Binding-site contacts:
Ligand atom C2 contacts residue ALA232 of chain 2.B at 3.6 Å (hydrophobic).
Ligand atom O2P contacts residue THR233 of chain 2.B at 3.4 Å (h-bond).
Ligand atom O4P contacts residue ALA232 of chain 2.B at 3.8 Å.
Ligand atom O2 contacts residue HIS208 of chain 2.B at 3.3 Å (h-bond).
Ligand atom O2 contacts residue ASP82 of chain 2.B at 2.4 Å (salt-bridge).
Ligand atom O1P contacts residue GLY209 of chain 2.B at 3.3 Å.
Ligand atom O4P contacts residue GLY181 of chain 2.B at 3.4 Å (h-bond).
Ligand atom O3P contacts residue GLY209 of chain 2.B at 3.2 Å.
Ligand atom O2P contacts residue ALA232 of chain 2.B at 2.9 Å (h-bond).
Ligand atom O1 contacts residue ZN1 of chain 2.M at 2.3 Å.
Ligand atom O2 contacts residue HIS83 of chain 2.B at 3.1 Å (h-bond).
Ligand atom O3P contacts residue ALA210 of chain 2.B at 3.7 Å.
Ligand atom O2 contacts residue ASN230 of chain 2.B at 3.3 Å (h-bond).
Ligand atom O3P contacts residue ALA179 of chain 2.B at 3.6 Å.
Ligand atom N2 contacts residue ASN24 of chain 2.B at 3.5 Å (h-bond).
Ligand atom N2 contacts residue HIS180 of chain 2.B at 3.8 Å.
Ligand atom O2P contacts residue SER211 of chain 2.B at 2.6 Å (h-bond).
Ligand atom O1 contacts residue ASN230 of chain 2.B at 3.6 Å.
Ligand atom O3P contacts residue HIS180 of chain 2.B at 3.7 Å.
Ligand atom C1 contacts residue ZN1 of chain 2.M at 2.9 Å.
Ligand atom O1 contacts residue HIS180 of chain 2.B at 3.0 Å (h-bond).
Ligand atom N2 contacts residue ZN1 of chain 2.M at 2.9 Å.
Ligand atom N2 contacts residue ASP82 of chain 2.B at 3.2 Å (salt-bridge).
Ligand atom C1 contacts residue GLY209 of chain 2.B at 3.6 Å.
Ligand atom O3P contacts residue GLY181 of chain 2.B at 3.2 Å (h-bond).
Ligand atom O1 contacts residue GLY209 of chain 2.B at 2.8 Å (h-bond).
Ligand atom O1 contacts residue HIS208 of chain 2.B at 3.2 Å (h-bond).
Ligand atom P contacts residue GLY181 of chain 2.B at 3.8 Å.
Ligand atom O2P contacts residue VAL231 of chain 2.B at 3.5 Å.
Ligand atom O3P contacts residue NA1 of chain 2.N at 2.4 Å (h-bond).
Ligand atom C1 contacts residue ASN230 of chain 2.B at 3.5 Å.
Ligand atom O3P contacts residue SER211 of chain 2.B at 3.4 Å.
Ligand atom N2 contacts residue ASN230 of chain 2.B at 3.8 Å.
Ligand atom O4P contacts residue THR233 of chain 2.B at 2.7 Å (h-bond).
Ligand atom O2 contacts residue ZN1 of chain 2.M at 2.1 Å.
Ligand atom O1P contacts residue HIS180 of chain 2.B at 3.4 Å.
Ligand atom P contacts residue SER211 of chain 2.B at 3.6 Å.
Ligand atom O2 contacts residue HIS180 of chain 2.B at 3.6 Å (h-bond).
Ligand atom C2 contacts residue ASN230 of chain 2.B at 3.4 Å.
Ligand atom C1 contacts residue HIS180 of chain 2.B at 3.3 Å.

Sequence of chain 2.B:
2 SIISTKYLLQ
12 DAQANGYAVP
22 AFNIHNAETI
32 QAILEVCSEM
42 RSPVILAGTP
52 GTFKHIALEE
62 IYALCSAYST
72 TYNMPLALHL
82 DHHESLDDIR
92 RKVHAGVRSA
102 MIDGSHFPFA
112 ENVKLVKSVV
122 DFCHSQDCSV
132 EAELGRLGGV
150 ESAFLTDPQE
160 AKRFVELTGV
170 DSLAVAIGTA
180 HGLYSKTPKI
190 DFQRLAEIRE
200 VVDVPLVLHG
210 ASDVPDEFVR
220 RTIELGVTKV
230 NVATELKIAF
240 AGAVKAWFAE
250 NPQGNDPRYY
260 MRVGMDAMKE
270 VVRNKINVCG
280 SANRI

This small molecule binds to this protein.
Small molecule (SMILES): O=C(COP(=O)(O)O)NO